A protein and the small-molecule ligand that binds it are described below.
Small molecule (SMILES): CC(=O)N[C@@H]1[C@@H](O)[C@H](O)[C@@H](CO)O[C@H]1O

Binding-site contacts:
Ligand atom C1 contacts residue ARG76 of chain 1.A at 4.4 Å.
Ligand atom C8 contacts residue ASN78 of chain 1.A at 4.5 Å.
Ligand atom C7 contacts residue SER77 of chain 1.A at 4.2 Å.
Ligand atom C2 contacts residue ASN78 of chain 1.A at 2.3 Å.
Ligand atom C8 contacts residue SER77 of chain 1.A at 4.5 Å.
Ligand atom C4 contacts residue ASN78 of chain 1.A at 4.2 Å.
Ligand atom O5 contacts residue ASN78 of chain 1.A at 2.4 Å (h-bond).
Ligand atom N2 contacts residue ASN78 of chain 1.A at 2.7 Å (h-bond).
Ligand atom C3 contacts residue ASN78 of chain 1.A at 3.7 Å.
Ligand atom O7 contacts residue ASN78 of chain 1.A at 2.9 Å (h-bond).
Ligand atom C7 contacts residue ASN78 of chain 1.A at 3.1 Å.
Ligand atom O7 contacts residue SER77 of chain 1.A at 4.2 Å.
Ligand atom N2 contacts residue ARG76 of chain 1.A at 4.3 Å.
Ligand atom C5 contacts residue ASN78 of chain 1.A at 3.6 Å.
Ligand atom C1 contacts residue ASN78 of chain 1.A at 1.4 Å.

Sequence of chain 1.A:
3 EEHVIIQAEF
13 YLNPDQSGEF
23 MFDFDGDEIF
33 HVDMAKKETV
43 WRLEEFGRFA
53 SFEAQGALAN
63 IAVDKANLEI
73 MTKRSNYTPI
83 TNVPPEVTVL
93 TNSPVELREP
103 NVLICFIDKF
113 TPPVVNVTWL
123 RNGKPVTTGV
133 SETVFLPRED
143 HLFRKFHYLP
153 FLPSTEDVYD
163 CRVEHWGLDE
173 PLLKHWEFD